Sequence of chain 1.A:
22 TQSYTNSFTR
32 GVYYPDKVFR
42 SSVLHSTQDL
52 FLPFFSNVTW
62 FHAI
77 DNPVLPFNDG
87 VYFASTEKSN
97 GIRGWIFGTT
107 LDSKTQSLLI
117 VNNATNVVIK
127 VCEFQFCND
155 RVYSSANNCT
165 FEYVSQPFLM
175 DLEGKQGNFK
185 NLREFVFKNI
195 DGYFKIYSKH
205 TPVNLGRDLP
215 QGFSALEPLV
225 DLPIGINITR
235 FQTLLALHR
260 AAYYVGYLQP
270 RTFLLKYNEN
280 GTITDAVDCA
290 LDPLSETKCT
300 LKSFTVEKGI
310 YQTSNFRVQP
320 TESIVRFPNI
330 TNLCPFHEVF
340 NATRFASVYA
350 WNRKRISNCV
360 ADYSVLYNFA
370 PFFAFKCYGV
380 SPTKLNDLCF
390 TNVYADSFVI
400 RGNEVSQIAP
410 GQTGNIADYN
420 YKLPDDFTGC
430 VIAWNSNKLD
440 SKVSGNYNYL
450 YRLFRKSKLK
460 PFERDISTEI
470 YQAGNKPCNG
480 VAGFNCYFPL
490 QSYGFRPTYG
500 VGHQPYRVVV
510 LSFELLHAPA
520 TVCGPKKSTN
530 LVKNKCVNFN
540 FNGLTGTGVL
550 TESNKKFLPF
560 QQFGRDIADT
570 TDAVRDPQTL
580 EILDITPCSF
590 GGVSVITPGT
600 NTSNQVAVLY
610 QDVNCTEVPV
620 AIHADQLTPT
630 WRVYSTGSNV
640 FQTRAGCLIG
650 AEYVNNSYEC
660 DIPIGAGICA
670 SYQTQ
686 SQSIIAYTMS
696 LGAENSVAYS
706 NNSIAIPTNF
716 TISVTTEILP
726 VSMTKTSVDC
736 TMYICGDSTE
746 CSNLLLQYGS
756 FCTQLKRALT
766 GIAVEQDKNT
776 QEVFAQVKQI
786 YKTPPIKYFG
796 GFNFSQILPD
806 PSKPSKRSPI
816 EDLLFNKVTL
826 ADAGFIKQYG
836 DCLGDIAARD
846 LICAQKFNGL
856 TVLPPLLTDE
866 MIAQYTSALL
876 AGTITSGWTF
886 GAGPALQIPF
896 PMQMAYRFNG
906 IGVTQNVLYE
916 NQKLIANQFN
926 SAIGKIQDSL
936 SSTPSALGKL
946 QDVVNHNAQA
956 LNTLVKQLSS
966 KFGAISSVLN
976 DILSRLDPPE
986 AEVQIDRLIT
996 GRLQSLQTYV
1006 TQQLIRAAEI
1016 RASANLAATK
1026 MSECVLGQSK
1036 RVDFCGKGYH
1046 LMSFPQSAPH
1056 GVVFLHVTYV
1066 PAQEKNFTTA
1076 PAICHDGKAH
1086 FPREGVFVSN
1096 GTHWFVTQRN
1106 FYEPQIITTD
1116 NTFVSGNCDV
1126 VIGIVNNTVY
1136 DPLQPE

The small molecule below binds the protein below.
Small molecule (SMILES): CC(=O)N[C@@H]1[C@@H](O)[C@H](O)[C@@H](CO)O[C@H]1O

Sequence of chain 1.B:
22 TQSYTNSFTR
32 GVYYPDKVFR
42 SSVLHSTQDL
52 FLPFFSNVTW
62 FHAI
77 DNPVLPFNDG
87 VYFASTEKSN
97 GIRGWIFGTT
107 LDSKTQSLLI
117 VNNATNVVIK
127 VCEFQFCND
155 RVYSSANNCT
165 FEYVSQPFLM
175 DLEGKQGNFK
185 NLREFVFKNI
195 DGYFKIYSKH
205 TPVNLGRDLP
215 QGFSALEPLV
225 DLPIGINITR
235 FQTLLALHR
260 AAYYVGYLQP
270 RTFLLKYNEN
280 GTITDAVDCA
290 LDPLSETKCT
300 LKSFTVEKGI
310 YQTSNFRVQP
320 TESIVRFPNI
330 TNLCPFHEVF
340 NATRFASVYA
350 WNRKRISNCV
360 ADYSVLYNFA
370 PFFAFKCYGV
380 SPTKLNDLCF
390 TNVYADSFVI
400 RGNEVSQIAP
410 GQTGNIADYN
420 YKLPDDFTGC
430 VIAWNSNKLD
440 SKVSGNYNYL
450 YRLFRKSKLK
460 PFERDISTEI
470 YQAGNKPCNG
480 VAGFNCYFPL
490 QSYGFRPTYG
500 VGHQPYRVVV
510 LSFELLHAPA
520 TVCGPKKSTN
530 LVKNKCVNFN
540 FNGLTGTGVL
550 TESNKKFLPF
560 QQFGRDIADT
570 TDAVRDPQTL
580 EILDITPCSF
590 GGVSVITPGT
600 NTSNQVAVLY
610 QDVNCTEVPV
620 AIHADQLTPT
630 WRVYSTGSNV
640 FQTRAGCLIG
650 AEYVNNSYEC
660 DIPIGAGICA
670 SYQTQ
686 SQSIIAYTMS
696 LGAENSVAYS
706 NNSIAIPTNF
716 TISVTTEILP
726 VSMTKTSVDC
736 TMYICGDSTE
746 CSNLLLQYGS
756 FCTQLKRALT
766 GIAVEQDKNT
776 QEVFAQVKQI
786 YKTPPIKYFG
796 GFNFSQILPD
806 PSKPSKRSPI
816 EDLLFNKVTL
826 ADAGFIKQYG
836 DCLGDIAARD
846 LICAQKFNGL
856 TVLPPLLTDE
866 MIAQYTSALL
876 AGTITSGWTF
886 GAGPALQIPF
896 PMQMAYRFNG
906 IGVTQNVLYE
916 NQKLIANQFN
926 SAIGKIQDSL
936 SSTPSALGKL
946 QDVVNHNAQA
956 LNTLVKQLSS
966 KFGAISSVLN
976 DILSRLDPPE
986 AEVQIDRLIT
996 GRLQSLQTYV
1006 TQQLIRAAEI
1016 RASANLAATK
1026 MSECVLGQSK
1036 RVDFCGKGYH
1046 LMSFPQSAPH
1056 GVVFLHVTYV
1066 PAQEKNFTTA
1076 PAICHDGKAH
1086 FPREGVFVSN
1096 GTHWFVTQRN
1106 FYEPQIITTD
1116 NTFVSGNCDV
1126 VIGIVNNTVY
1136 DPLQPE

Binding-site contacts:
Ligand atom O5 contacts residue ASN161 of chain 1.A at 3.5 Å (h-bond).
Ligand atom C1 contacts residue ASN162 of chain 1.A at 1.4 Å.
Ligand atom C8 contacts residue ILE465 of chain 1.B at 3.7 Å (hydrophobic).
Ligand atom N2 contacts residue ASN162 of chain 1.A at 2.9 Å (h-bond).
Ligand atom O5 contacts residue ASN162 of chain 1.A at 2.4 Å (h-bond).
Ligand atom C5 contacts residue ASN162 of chain 1.A at 3.7 Å.
Ligand atom C2 contacts residue ASN162 of chain 1.A at 2.4 Å.
Ligand atom C7 contacts residue ASN162 of chain 1.A at 3.2 Å.
Ligand atom O7 contacts residue ASN162 of chain 1.A at 3.2 Å (h-bond).
Ligand atom C3 contacts residue ASN162 of chain 1.A at 3.8 Å.
Ligand atom C1 contacts residue ASN161 of chain 1.A at 3.8 Å.
Ligand atom C8 contacts residue ASN162 of chain 1.A at 4.0 Å.
Ligand atom C4 contacts residue ASN162 of chain 1.A at 4.2 Å.